Binding-site contacts:
Ligand atom OXT contacts residue THR179 of chain 1.B at 3.9 Å.
Ligand atom SAF contacts residue GLU94 of chain 1.B at 4.1 Å.
Ligand atom CB contacts residue GLU42 of chain 1.B at 3.4 Å.
Ligand atom CAC contacts residue MSE159 of chain 1.B at 3.7 Å.
Ligand atom N contacts residue THR177 of chain 1.B at 3.0 Å (h-bond).
Ligand atom OAG contacts residue GLU42 of chain 1.B at 3.3 Å (salt-bridge).
Ligand atom CAH contacts residue GLU42 of chain 1.B at 3.7 Å.
Ligand atom C contacts residue GLU42 of chain 1.B at 3.8 Å.
Ligand atom C contacts residue THR179 of chain 1.B at 3.6 Å.
Ligand atom C contacts residue CYS178 of chain 1.B at 4.1 Å (hydrophobic).
Ligand atom NAA contacts residue ARG322 of chain 1.B at 2.7 Å (salt-bridge).
Ligand atom CAC contacts residue MSE173 of chain 1.B at 3.5 Å.
Ligand atom O contacts residue THR177 of chain 1.B at 3.4 Å (h-bond).
Ligand atom OXT contacts residue TRP231 of chain 1.B at 2.8 Å (h-bond).
Ligand atom SAF contacts residue MG1 of chain 1.K at 3.7 Å.
Ligand atom C contacts residue TRP231 of chain 1.B at 3.9 Å (hydrophobic).
Ligand atom CAH contacts residue GLU94 of chain 1.B at 3.6 Å.
Ligand atom CAC contacts residue GLU94 of chain 1.B at 4.0 Å.
Ligand atom O contacts residue ARG227 of chain 1.B at 2.7 Å (salt-bridge).
Ligand atom O contacts residue THR179 of chain 1.B at 3.0 Å (h-bond).
Ligand atom OAG contacts residue MG1 of chain 1.K at 2.4 Å.
Ligand atom CAE contacts residue GLU94 of chain 1.B at 3.6 Å.
Ligand atom CAB contacts residue PRO95 of chain 1.B at 3.7 Å (hydrophobic).
Ligand atom N contacts residue CYS178 of chain 1.B at 4.0 Å.
Ligand atom CAD contacts residue PHE310 of chain 1.B at 3.4 Å (hydrophobic).
Ligand atom CAB contacts residue TYR156 of chain 1.B at 3.7 Å (hydrophobic).
Ligand atom OXT contacts residue ARG227 of chain 1.B at 3.2 Å (salt-bridge).
Ligand atom CAB contacts residue GLU94 of chain 1.B at 3.7 Å.
Ligand atom C contacts residue THR177 of chain 1.B at 3.4 Å.
Ligand atom CA contacts residue THR177 of chain 1.B at 3.3 Å.
Ligand atom OXT contacts residue THR177 of chain 1.B at 4.0 Å.
Ligand atom CB contacts residue THR179 of chain 1.B at 3.8 Å.
Ligand atom O contacts residue CYS178 of chain 1.B at 3.0 Å.
Ligand atom N contacts residue GLU42 of chain 1.B at 2.5 Å (salt-bridge).
Ligand atom C contacts residue ARG227 of chain 1.B at 3.4 Å.
Ligand atom OAG contacts residue GLU94 of chain 1.B at 3.5 Å (salt-bridge).
Ligand atom CA contacts residue GLU42 of chain 1.B at 3.3 Å.
Ligand atom NAA contacts residue PHE310 of chain 1.B at 3.9 Å.
Ligand atom CAB contacts residue MSE159 of chain 1.B at 3.6 Å.
Ligand atom O contacts residue GLU42 of chain 1.B at 3.6 Å.

Sequence of chain 1.B:
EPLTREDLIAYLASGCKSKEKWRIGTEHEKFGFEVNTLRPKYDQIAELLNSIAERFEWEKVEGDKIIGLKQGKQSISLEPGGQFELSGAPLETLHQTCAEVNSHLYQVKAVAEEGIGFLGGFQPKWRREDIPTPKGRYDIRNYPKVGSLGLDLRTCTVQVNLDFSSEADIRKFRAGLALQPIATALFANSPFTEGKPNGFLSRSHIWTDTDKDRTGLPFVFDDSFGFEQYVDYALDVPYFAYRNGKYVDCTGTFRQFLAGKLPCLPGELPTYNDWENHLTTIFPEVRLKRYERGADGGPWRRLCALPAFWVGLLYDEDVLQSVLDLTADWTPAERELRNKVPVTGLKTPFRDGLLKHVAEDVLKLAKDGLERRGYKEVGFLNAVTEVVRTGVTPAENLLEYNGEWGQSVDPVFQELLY

This protein binds this small molecule.
Small molecule (SMILES): CCCCS(=N)(=O)CC[C@H](N)C(=O)O